This protein binds this small molecule.
Small molecule (SMILES): CC(=O)N[C@@H]1[C@@H](O)[C@H](O)[C@@H](CO)O[C@H]1O

Sequence of chain 1.A:
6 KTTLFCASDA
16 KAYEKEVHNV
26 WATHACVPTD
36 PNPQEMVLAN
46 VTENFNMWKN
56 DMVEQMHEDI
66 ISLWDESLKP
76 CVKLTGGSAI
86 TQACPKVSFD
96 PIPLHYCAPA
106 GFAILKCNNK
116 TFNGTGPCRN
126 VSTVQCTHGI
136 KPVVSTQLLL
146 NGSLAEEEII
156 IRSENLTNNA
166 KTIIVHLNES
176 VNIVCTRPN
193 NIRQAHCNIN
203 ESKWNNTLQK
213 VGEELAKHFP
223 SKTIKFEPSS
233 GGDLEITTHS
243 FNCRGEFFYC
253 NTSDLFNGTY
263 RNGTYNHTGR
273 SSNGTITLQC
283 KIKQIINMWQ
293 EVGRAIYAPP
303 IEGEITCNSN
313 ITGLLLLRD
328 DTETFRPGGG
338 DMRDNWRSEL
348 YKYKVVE

Binding-site contacts:
Ligand atom C8 contacts residue SER311 of chain 1.A at 3.5 Å.
Ligand atom O6 contacts residue ASP95 of chain 1.A at 4.3 Å.
Ligand atom C4 contacts residue ASP95 of chain 1.A at 4.2 Å.
Ligand atom O4 contacts residue ASN310 of chain 1.A at 4.2 Å.
Ligand atom O3 contacts residue ASN310 of chain 1.A at 4.4 Å.
Ligand atom C2 contacts residue SER311 of chain 1.A at 4.0 Å.
Ligand atom C8 contacts residue ASN146 of chain 1.A at 4.0 Å.
Ligand atom C4 contacts residue ASN310 of chain 1.A at 4.1 Å.
Ligand atom C3 contacts residue SER311 of chain 1.A at 4.4 Å.
Ligand atom O3 contacts residue ASP95 of chain 1.A at 4.1 Å.
Ligand atom N2 contacts residue SER311 of chain 1.A at 3.0 Å (h-bond).
Ligand atom N2 contacts residue ASN146 of chain 1.A at 3.2 Å (h-bond).
Ligand atom O5 contacts residue ASN310 of chain 1.A at 4.0 Å.
Ligand atom O3 contacts residue CYS309 of chain 1.A at 3.1 Å (h-bond).
Ligand atom C1 contacts residue ASN146 of chain 1.A at 3.0 Å.
Ligand atom C8 contacts residue LEU145 of chain 1.A at 3.8 Å (hydrophobic).
Ligand atom C8 contacts residue ASN244 of chain 1.A at 4.2 Å.
Ligand atom C3 contacts residue CYS309 of chain 1.A at 4.0 Å (hydrophobic).
Ligand atom O7 contacts residue PRO96 of chain 1.A at 4.0 Å.
Ligand atom C2 contacts residue ASN146 of chain 1.A at 3.4 Å.
Ligand atom C7 contacts residue ASN146 of chain 1.A at 3.2 Å.
Ligand atom C2 contacts residue ASN310 of chain 1.A at 4.2 Å.
Ligand atom C8 contacts residue VAL138 of chain 1.A at 4.4 Å (hydrophobic).
Ligand atom N2 contacts residue CYS309 of chain 1.A at 4.1 Å.
Ligand atom O7 contacts residue ASN146 of chain 1.A at 3.3 Å (h-bond).
Ligand atom C3 contacts residue ASN310 of chain 1.A at 3.8 Å.
Ligand atom C1 contacts residue SER311 of chain 1.A at 4.0 Å.
Ligand atom C7 contacts residue SER311 of chain 1.A at 3.7 Å.
Ligand atom C5 contacts residue ASN310 of chain 1.A at 3.6 Å.
Ligand atom O5 contacts residue ASN146 of chain 1.A at 3.8 Å.
Ligand atom C1 contacts residue ASN310 of chain 1.A at 3.6 Å.